The small molecule below binds the protein below.
Small molecule (SMILES): O=P(O)(O)OC[C@H]1O[C@](O)(COP(=O)(O)O)[C@@H](O)[C@@H]1O

Binding-site contacts:
Ligand atom P2 contacts residue THR448 of chain 1.B at 3.2 Å.
Ligand atom O6P contacts residue GLY536 of chain 1.B at 3.1 Å.
Ligand atom O3 contacts residue TRP531 of chain 1.B at 3.9 Å.
Ligand atom O2 contacts residue GLY530 of chain 1.B at 3.4 Å (h-bond).
Ligand atom O4P contacts residue THR448 of chain 1.B at 2.7 Å (h-bond).
Ligand atom O6 contacts residue THR449 of chain 1.B at 3.8 Å.
Ligand atom C6 contacts residue GLY536 of chain 1.B at 3.7 Å.
Ligand atom O4 contacts residue GLY536 of chain 1.B at 3.2 Å (h-bond).
Ligand atom C6 contacts residue ILE447 of chain 1.B at 3.7 Å (hydrophobic).
Ligand atom O2 contacts residue ILE447 of chain 1.B at 3.7 Å.
Ligand atom O3P contacts residue TRP498 of chain 1.B at 3.3 Å (h-bond).
Ligand atom O5 contacts residue ILE447 of chain 1.B at 3.6 Å.
Ligand atom O6 contacts residue GLY536 of chain 1.B at 2.9 Å (h-bond).
Ligand atom C3 contacts residue LYS532 of chain 1.B at 3.6 Å.
Ligand atom P2 contacts residue SER450 of chain 1.B at 3.4 Å.
Ligand atom O3P contacts residue ARG505 of chain 1.B at 2.8 Å (salt-bridge).
Ligand atom O4 contacts residue GLY534 of chain 1.B at 3.1 Å.
Ligand atom O5P contacts residue SER450 of chain 1.B at 2.5 Å (h-bond).
Ligand atom O4 contacts residue PHE537 of chain 1.B at 3.4 Å (h-bond).
Ligand atom O3 contacts residue TRP498 of chain 1.B at 3.6 Å.
Ligand atom O2P contacts residue THR449 of chain 1.B at 3.3 Å (h-bond).
Ligand atom O4P contacts residue SER453 of chain 1.B at 2.7 Å (h-bond).
Ligand atom O5P contacts residue GLY451 of chain 1.B at 3.3 Å (h-bond).
Ligand atom C4 contacts residue PHE537 of chain 1.B at 3.9 Å (hydrophobic).
Ligand atom P2 contacts residue THR449 of chain 1.B at 3.8 Å.
Ligand atom O2P contacts residue ARG505 of chain 1.B at 3.8 Å.
Ligand atom O1 contacts residue THR449 of chain 1.B at 3.6 Å.
Ligand atom O5P contacts residue THR449 of chain 1.B at 2.9 Å (h-bond).
Ligand atom O5P contacts residue THR448 of chain 1.B at 2.7 Å (h-bond).
Ligand atom O1P contacts residue GLY534 of chain 1.B at 3.3 Å (h-bond).
Ligand atom O1P contacts residue TRP498 of chain 1.B at 3.8 Å.
Ligand atom O2 contacts residue THR529 of chain 1.B at 3.8 Å.
Ligand atom P1 contacts residue ARG505 of chain 1.B at 3.7 Å.
Ligand atom O4 contacts residue SER535 of chain 1.B at 3.0 Å (h-bond).
Ligand atom O1P contacts residue GLN533 of chain 1.B at 3.7 Å.
Ligand atom P2 contacts residue GLY536 of chain 1.B at 3.8 Å.
Ligand atom O3 contacts residue LYS532 of chain 1.B at 3.1 Å (salt-bridge).
Ligand atom O6 contacts residue SER535 of chain 1.B at 3.7 Å.
Ligand atom O6P contacts residue SER450 of chain 1.B at 3.0 Å (h-bond).
Ligand atom O3 contacts residue GLY530 of chain 1.B at 3.1 Å.

Sequence of chain 1.B:
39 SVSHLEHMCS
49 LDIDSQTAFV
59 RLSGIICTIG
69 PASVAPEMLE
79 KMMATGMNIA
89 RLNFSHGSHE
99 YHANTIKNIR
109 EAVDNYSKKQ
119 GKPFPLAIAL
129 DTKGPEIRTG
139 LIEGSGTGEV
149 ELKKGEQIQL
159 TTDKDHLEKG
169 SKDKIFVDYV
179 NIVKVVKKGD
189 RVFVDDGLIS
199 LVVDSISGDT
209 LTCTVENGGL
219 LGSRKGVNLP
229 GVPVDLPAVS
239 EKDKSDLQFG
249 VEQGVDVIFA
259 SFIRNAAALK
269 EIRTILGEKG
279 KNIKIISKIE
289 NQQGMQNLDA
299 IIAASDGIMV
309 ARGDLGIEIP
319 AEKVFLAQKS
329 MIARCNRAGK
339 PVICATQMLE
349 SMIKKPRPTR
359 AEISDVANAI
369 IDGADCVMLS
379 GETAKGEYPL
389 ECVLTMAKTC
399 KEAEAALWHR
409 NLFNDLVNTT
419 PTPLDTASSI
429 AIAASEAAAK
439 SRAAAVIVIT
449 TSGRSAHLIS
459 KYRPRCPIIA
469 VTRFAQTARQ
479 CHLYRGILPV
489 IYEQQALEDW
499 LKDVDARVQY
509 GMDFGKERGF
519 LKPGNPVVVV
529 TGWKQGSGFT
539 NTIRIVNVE